This protein binds this small molecule.
Small molecule (SMILES): CC(=O)N[C@H]1[C@H]([C@H](O)[C@H](O)CO)O[C@@](O[C@H]2[C@@H](O)[C@@H](CO)O[C@@H](O[C@H]3[C@H](O)[C@@H](O)[C@H](O)O[C@@H]3CO)[C@@H]2O)(C(=O)O)C[C@@H]1O

Sequence of chain 28.B:
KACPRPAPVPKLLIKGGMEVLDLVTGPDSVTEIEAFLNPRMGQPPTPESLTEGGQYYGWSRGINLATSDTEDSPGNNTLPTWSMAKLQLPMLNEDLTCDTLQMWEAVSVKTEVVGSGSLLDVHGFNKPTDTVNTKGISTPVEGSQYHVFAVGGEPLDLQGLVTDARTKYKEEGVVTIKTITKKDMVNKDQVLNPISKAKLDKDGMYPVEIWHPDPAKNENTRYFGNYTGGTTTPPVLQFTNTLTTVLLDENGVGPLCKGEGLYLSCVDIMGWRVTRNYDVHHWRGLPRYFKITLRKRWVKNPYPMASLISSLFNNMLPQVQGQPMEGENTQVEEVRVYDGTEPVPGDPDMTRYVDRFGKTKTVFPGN

Sequence of chain 28.A:
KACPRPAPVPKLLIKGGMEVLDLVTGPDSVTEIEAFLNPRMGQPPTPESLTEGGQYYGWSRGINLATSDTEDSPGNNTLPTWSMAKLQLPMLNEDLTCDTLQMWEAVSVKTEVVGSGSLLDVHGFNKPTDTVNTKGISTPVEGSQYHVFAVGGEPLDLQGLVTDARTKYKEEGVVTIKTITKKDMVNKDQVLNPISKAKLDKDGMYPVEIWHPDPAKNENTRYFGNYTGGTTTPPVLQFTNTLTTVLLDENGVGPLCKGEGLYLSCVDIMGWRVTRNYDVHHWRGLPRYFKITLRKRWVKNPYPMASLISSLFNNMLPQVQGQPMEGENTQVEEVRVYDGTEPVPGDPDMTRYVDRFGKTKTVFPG

Binding-site contacts:
Ligand atom O10 contacts residue ASN293 of chain 28.A at 4.3 Å.
Ligand atom C4 contacts residue GLY78 of chain 28.A at 3.6 Å.
Ligand atom C4 contacts residue TYR72 of chain 28.A at 3.7 Å (hydrophobic).
Ligand atom O4 contacts residue TYR72 of chain 28.A at 4.2 Å.
Ligand atom C4 contacts residue HIS298 of chain 28.A at 3.6 Å.
Ligand atom C6 contacts residue THR94 of chain 28.A at 3.9 Å.
Ligand atom C1 contacts residue TYR72 of chain 28.A at 4.1 Å (hydrophobic).
Ligand atom C6 contacts residue TYR72 of chain 28.A at 3.9 Å (hydrophobic).
Ligand atom O8 contacts residue ARG77 of chain 28.A at 3.3 Å (salt-bridge).
Ligand atom O1A contacts residue ARG77 of chain 28.A at 3.1 Å.
Ligand atom O6 contacts residue ASN93 of chain 28.A at 2.9 Å (h-bond).
Ligand atom O4 contacts residue ASN80 of chain 28.A at 4.1 Å.
Ligand atom N5 contacts residue TYR72 of chain 28.A at 2.9 Å (h-bond).
Ligand atom C3 contacts residue HIS298 of chain 28.A at 4.1 Å.
Ligand atom O4 contacts residue ILE79 of chain 28.A at 3.7 Å.
Ligand atom O4 contacts residue THR291 of chain 28.A at 3.5 Å.
Ligand atom C10 contacts residue TYR72 of chain 28.A at 3.8 Å (hydrophobic).
Ligand atom C1 contacts residue GLY78 of chain 28.A at 4.2 Å.
Ligand atom C11 contacts residue ASP85 of chain 28.B at 3.5 Å.
Ligand atom O4 contacts residue HIS298 of chain 28.A at 2.7 Å (h-bond).
Ligand atom C4 contacts residue ARG77 of chain 28.A at 4.3 Å.
Ligand atom O8 contacts residue TYR72 of chain 28.A at 3.9 Å.
Ligand atom C3 contacts residue ARG77 of chain 28.A at 3.8 Å.
Ligand atom C3 contacts residue GLY78 of chain 28.A at 4.2 Å.
Ligand atom O1B contacts residue TYR72 of chain 28.A at 4.1 Å.
Ligand atom C3 contacts residue VAL296 of chain 28.A at 3.4 Å (hydrophobic).
Ligand atom C5 contacts residue ASN93 of chain 28.A at 3.6 Å.
Ligand atom O4 contacts residue VAL296 of chain 28.A at 3.7 Å.
Ligand atom O3 contacts residue GLY78 of chain 28.A at 3.6 Å.
Ligand atom C6 contacts residue ASN93 of chain 28.A at 3.1 Å.
Ligand atom C5 contacts residue TYR72 of chain 28.A at 3.7 Å (hydrophobic).
Ligand atom C1 contacts residue ARG77 of chain 28.A at 3.5 Å.
Ligand atom C2 contacts residue GLY78 of chain 28.A at 4.1 Å.
Ligand atom O1A contacts residue TYR72 of chain 28.A at 3.7 Å.
Ligand atom O1B contacts residue ARG77 of chain 28.A at 3.0 Å (salt-bridge).
Ligand atom C3 contacts residue GLY78 of chain 28.A at 3.7 Å.
Ligand atom O1A contacts residue GLY78 of chain 28.A at 3.4 Å (h-bond).
Ligand atom O4 contacts residue GLY78 of chain 28.A at 3.3 Å.
Ligand atom C11 contacts residue TYR72 of chain 28.A at 3.9 Å (hydrophobic).
Ligand atom C4 contacts residue VAL296 of chain 28.A at 4.2 Å (hydrophobic).